Sequence of chain 1.D:
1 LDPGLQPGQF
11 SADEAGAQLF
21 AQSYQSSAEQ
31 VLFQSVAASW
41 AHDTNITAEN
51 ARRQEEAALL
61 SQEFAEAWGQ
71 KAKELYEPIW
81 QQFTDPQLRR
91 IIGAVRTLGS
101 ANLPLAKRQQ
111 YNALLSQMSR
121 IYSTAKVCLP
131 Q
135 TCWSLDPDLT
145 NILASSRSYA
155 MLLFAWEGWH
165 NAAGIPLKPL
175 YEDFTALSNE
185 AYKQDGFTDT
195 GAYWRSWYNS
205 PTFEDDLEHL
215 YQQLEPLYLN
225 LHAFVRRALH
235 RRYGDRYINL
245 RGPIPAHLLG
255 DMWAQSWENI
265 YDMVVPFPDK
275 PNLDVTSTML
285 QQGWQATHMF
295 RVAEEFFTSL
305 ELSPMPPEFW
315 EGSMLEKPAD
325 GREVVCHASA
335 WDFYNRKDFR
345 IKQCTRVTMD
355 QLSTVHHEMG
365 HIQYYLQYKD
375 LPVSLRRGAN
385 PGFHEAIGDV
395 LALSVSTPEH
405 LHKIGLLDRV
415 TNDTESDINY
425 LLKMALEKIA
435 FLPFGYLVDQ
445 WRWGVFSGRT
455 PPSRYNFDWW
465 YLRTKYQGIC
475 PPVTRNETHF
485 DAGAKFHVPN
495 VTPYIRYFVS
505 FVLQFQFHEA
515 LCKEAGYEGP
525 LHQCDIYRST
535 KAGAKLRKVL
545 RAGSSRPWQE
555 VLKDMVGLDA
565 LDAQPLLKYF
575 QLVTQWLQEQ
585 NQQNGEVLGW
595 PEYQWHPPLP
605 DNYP

Binding-site contacts:
Ligand atom O contacts residue TYR501 of chain 1.D at 3.5 Å (h-bond).
Ligand atom CB contacts residue TYR501 of chain 1.D at 3.7 Å (hydrophobic).
Ligand atom C contacts residue HIS361 of chain 1.D at 3.5 Å.
Ligand atom C contacts residue GLU362 of chain 1.D at 3.7 Å.
Ligand atom CB contacts residue TYR498 of chain 1.D at 3.7 Å (hydrophobic).
Ligand atom C contacts residue TYR501 of chain 1.D at 3.5 Å (hydrophobic).
Ligand atom O contacts residue HIS331 of chain 1.D at 3.0 Å (h-bond).
Ligand atom CG contacts residue THR358 of chain 1.D at 3.7 Å.
Ligand atom C contacts residue GLN259 of chain 1.D at 3.3 Å.
Ligand atom N contacts residue HIS361 of chain 1.D at 3.6 Å (h-bond).
Ligand atom CB contacts residue PHE435 of chain 1.D at 3.6 Å (hydrophobic).
Ligand atom CA contacts residue GLU362 of chain 1.D at 3.3 Å.
Ligand atom CA contacts residue TYR498 of chain 1.D at 3.7 Å (hydrophobic).
Ligand atom OXT contacts residue LYS489 of chain 1.D at 2.8 Å (salt-bridge).
Ligand atom N contacts residue TYR501 of chain 1.D at 3.6 Å.
Ligand atom O contacts residue GLU389 of chain 1.D at 3.1 Å (salt-bridge).
Ligand atom N contacts residue ZN1 of chain 1.TB at 2.1 Å.
Ligand atom N contacts residue HIS365 of chain 1.D at 3.1 Å (h-bond).
Ligand atom O contacts residue GLN259 of chain 1.D at 3.2 Å (h-bond).
Ligand atom CD contacts residue ALA332 of chain 1.D at 3.2 Å (hydrophobic).
Ligand atom CG2 contacts residue HIS331 of chain 1.D at 3.7 Å.
Ligand atom C contacts residue LYS489 of chain 1.D at 3.7 Å.
Ligand atom CD contacts residue GLU362 of chain 1.D at 3.2 Å.
Ligand atom C contacts residue ZN1 of chain 1.TB at 2.9 Å.
Ligand atom CA contacts residue ALA332 of chain 1.D at 3.5 Å (hydrophobic).
Ligand atom CG2 contacts residue HIS491 of chain 1.D at 3.8 Å.
Ligand atom O contacts residue HIS361 of chain 1.D at 3.2 Å (h-bond).
Ligand atom N contacts residue GLU362 of chain 1.D at 2.9 Å (salt-bridge).
Ligand atom O contacts residue HIS491 of chain 1.D at 3.2 Å (h-bond).
Ligand atom N contacts residue GLU362 of chain 1.D at 3.6 Å (salt-bridge).
Ligand atom O contacts residue ZN1 of chain 1.TB at 2.5 Å.
Ligand atom CG2 contacts residue TYR501 of chain 1.D at 3.5 Å (hydrophobic).
Ligand atom CA contacts residue ZN1 of chain 1.TB at 3.1 Å.
Ligand atom OXT contacts residue TYR498 of chain 1.D at 2.7 Å (h-bond).
Ligand atom OXT contacts residue HIS491 of chain 1.D at 3.3 Å.
Ligand atom OXT contacts residue GLN259 of chain 1.D at 3.2 Å (h-bond).
Ligand atom CD contacts residue HIS331 of chain 1.D at 3.6 Å.
Ligand atom CB contacts residue TYR501 of chain 1.D at 3.6 Å (hydrophobic).
Ligand atom O contacts residue TYR501 of chain 1.D at 2.7 Å (h-bond).
Ligand atom C contacts residue TYR498 of chain 1.D at 3.5 Å (hydrophobic).

A protein and the small-molecule ligand that binds it are described below.
Small molecule (SMILES): CC[C@H](C)[C@H](N)C(=O)N1CCC[C@H]1C(=O)N1CCC[C@H]1C(=O)O